The small molecule below binds the protein below.
Small molecule (SMILES): O=C(O)c1[nH]c(=O)[nH]c(=O)c1F

Sequence of chain 2.A:
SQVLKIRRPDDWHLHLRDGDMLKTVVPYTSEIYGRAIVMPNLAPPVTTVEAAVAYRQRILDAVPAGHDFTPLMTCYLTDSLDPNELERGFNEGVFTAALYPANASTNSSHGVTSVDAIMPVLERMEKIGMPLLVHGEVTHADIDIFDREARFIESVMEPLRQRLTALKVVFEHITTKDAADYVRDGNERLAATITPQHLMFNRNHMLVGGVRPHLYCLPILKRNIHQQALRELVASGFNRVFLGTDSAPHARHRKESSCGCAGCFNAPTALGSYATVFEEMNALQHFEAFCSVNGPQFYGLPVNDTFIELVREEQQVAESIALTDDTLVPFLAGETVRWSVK

Binding-site contacts:
Ligand atom O42 contacts residue ARG20 of chain 2.A at 3.0 Å (salt-bridge).
Ligand atom C2 contacts residue ASP250 of chain 2.A at 4.2 Å.
Ligand atom C41 contacts residue ALA266 of chain 2.A at 4.0 Å (hydrophobic).
Ligand atom F5 contacts residue ASN44 of chain 2.A at 2.9 Å.
Ligand atom N3 contacts residue ALA266 of chain 2.A at 3.1 Å (h-bond).
Ligand atom F5 contacts residue HIS18 of chain 2.A at 3.6 Å.
Ligand atom C2 contacts residue ALA266 of chain 2.A at 3.8 Å (hydrophobic).
Ligand atom C2 contacts residue LEU222 of chain 2.A at 3.6 Å (hydrophobic).
Ligand atom O6 contacts residue KCX102 of chain 2.A at 4.1 Å.
Ligand atom O41 contacts residue ARG20 of chain 2.A at 3.3 Å (salt-bridge).
Ligand atom O6 contacts residue HIS139 of chain 2.A at 3.1 Å.
Ligand atom C41 contacts residue ALA252 of chain 2.A at 3.9 Å (hydrophobic).
Ligand atom O2 contacts residue CYS221 of chain 2.A at 3.1 Å.
Ligand atom N3 contacts residue GLY267 of chain 2.A at 3.8 Å.
Ligand atom F5 contacts residue TYR104 of chain 2.A at 3.9 Å.
Ligand atom O2 contacts residue ALA266 of chain 2.A at 3.5 Å.
Ligand atom C2 contacts residue GLY267 of chain 2.A at 4.1 Å.
Ligand atom O2 contacts residue LEU222 of chain 2.A at 2.9 Å (h-bond).
Ligand atom O2 contacts residue GLY267 of chain 2.A at 3.3 Å (h-bond).
Ligand atom O42 contacts residue ASN44 of chain 2.A at 3.2 Å (h-bond).
Ligand atom N1 contacts residue ASP250 of chain 2.A at 4.0 Å.
Ligand atom O41 contacts residue HIS254 of chain 2.A at 3.1 Å (h-bond).
Ligand atom C5 contacts residue HIS18 of chain 2.A at 4.1 Å.
Ligand atom O6 contacts residue LEU222 of chain 2.A at 3.8 Å.
Ligand atom C41 contacts residue HIS254 of chain 2.A at 4.1 Å.
Ligand atom O41 contacts residue ALA266 of chain 2.A at 3.4 Å (h-bond).
Ligand atom C4 contacts residue ALA266 of chain 2.A at 3.9 Å (hydrophobic).
Ligand atom C6 contacts residue ZN1 of chain 2.B at 3.6 Å.
Ligand atom O42 contacts residue ALA252 of chain 2.A at 3.9 Å.
Ligand atom C5 contacts residue ASN44 of chain 2.A at 4.1 Å.
Ligand atom C6 contacts residue LEU222 of chain 2.A at 3.7 Å (hydrophobic).
Ligand atom O6 contacts residue ZN1 of chain 2.B at 2.7 Å.
Ligand atom C41 contacts residue ASN44 of chain 2.A at 3.9 Å.
Ligand atom C41 contacts residue ARG20 of chain 2.A at 3.5 Å.
Ligand atom F5 contacts residue KCX102 of chain 2.A at 4.1 Å.
Ligand atom C6 contacts residue HIS139 of chain 2.A at 4.1 Å.
Ligand atom N1 contacts residue LEU222 of chain 2.A at 2.8 Å (h-bond).
Ligand atom N3 contacts residue ALA252 of chain 2.A at 3.6 Å.
Ligand atom O42 contacts residue HIS18 of chain 2.A at 3.4 Å (h-bond).
Ligand atom C4 contacts residue ALA252 of chain 2.A at 4.0 Å (hydrophobic).